A protein and the small-molecule ligand that binds it are described below.
Small molecule (SMILES): O=C(O)CCCCCOc1ccccc1CN(C(=O)c1ccc(-c2ccoc2)cc1)C1CC1

Sequence of chain 1.A:
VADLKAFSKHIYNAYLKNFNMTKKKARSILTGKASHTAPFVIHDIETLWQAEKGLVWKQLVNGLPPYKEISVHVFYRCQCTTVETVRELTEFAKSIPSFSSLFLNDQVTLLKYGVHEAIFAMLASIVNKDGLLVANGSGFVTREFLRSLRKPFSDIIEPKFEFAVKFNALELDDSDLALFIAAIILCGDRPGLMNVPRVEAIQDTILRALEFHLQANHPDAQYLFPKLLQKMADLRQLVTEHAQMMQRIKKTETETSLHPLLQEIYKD

Binding-site contacts:
Ligand atom C11 contacts residue LEU264 of chain 1.A at 3.7 Å (hydrophobic).
Ligand atom O3 contacts residue THR83 of chain 1.A at 3.3 Å.
Ligand atom C2 contacts residue LYS162 of chain 1.A at 3.6 Å.
Ligand atom C12 contacts residue HIS244 of chain 1.A at 3.8 Å.
Ligand atom C24 contacts residue TRP59 of chain 1.A at 3.9 Å (hydrophobic).
Ligand atom C10 contacts residue PHE77 of chain 1.A at 3.7 Å (hydrophobic).
Ligand atom C19 contacts residue VAL136 of chain 1.A at 3.8 Å (hydrophobic).
Ligand atom O4 contacts residue VAL143 of chain 1.A at 3.8 Å.
Ligand atom O2 contacts residue HIS244 of chain 1.A at 2.6 Å (h-bond).
Ligand atom O1 contacts residue TYR268 of chain 1.A at 3.8 Å.
Ligand atom C26 contacts residue LEU50 of chain 1.A at 3.8 Å (hydrophobic).
Ligand atom C1 contacts residue ILE159 of chain 1.A at 3.8 Å (hydrophobic).
Ligand atom C25 contacts residue VAL76 of chain 1.A at 3.6 Å (hydrophobic).
Ligand atom O4 contacts residue VAL76 of chain 1.A at 3.8 Å.
Ligand atom O1 contacts residue THR84 of chain 1.A at 3.0 Å.
Ligand atom C2 contacts residue ILE159 of chain 1.A at 3.6 Å (hydrophobic).
Ligand atom O2 contacts residue HIS118 of chain 1.A at 3.2 Å (h-bond).
Ligand atom C23 contacts residue THR83 of chain 1.A at 3.8 Å.
Ligand atom O2 contacts residue TYR268 of chain 1.A at 2.5 Å (h-bond).
Ligand atom C23 contacts residue THR84 of chain 1.A at 3.8 Å.
Ligand atom C22 contacts residue ILE121 of chain 1.A at 3.7 Å (hydrophobic).
Ligand atom C4 contacts residue LEU125 of chain 1.A at 3.7 Å (hydrophobic).
Ligand atom C25 contacts residue VAL143 of chain 1.A at 3.7 Å (hydrophobic).
Ligand atom C12 contacts residue HIS118 of chain 1.A at 3.5 Å.
Ligand atom O3 contacts residue PGO1 of chain 1.F at 3.8 Å.
Ligand atom C18 contacts residue VAL136 of chain 1.A at 3.7 Å (hydrophobic).
Ligand atom O1 contacts residue LEU264 of chain 1.A at 3.4 Å.
Ligand atom C12 contacts residue THR84 of chain 1.A at 3.9 Å.
Ligand atom C11 contacts residue THR84 of chain 1.A at 3.6 Å.
Ligand atom C16 contacts residue CYS80 of chain 1.A at 3.8 Å (hydrophobic).
Ligand atom C16 contacts residue LEU134 of chain 1.A at 3.6 Å (hydrophobic).
Ligand atom O1 contacts residue HIS118 of chain 1.A at 2.9 Å (h-bond).
Ligand atom C8 contacts residue CYS80 of chain 1.A at 3.7 Å (hydrophobic).
Ligand atom O contacts residue CYS80 of chain 1.A at 3.6 Å.
Ligand atom C3 contacts residue LEU125 of chain 1.A at 3.5 Å (hydrophobic).
Ligand atom C6 contacts residue CYS80 of chain 1.A at 3.7 Å (hydrophobic).
Ligand atom C24 contacts residue ARG79 of chain 1.A at 3.6 Å.
Ligand atom C12 contacts residue TYR268 of chain 1.A at 3.5 Å (hydrophobic).
Ligand atom O2 contacts residue MET248 of chain 1.A at 3.8 Å.
Ligand atom C17 contacts residue THR83 of chain 1.A at 3.5 Å.